This small molecule binds to this protein.
Small molecule (SMILES): CC(=O)N[C@@H]1[C@@H](O)[C@H](O)[C@@H](CO)O[C@H]1O

Sequence of chain 1.B:
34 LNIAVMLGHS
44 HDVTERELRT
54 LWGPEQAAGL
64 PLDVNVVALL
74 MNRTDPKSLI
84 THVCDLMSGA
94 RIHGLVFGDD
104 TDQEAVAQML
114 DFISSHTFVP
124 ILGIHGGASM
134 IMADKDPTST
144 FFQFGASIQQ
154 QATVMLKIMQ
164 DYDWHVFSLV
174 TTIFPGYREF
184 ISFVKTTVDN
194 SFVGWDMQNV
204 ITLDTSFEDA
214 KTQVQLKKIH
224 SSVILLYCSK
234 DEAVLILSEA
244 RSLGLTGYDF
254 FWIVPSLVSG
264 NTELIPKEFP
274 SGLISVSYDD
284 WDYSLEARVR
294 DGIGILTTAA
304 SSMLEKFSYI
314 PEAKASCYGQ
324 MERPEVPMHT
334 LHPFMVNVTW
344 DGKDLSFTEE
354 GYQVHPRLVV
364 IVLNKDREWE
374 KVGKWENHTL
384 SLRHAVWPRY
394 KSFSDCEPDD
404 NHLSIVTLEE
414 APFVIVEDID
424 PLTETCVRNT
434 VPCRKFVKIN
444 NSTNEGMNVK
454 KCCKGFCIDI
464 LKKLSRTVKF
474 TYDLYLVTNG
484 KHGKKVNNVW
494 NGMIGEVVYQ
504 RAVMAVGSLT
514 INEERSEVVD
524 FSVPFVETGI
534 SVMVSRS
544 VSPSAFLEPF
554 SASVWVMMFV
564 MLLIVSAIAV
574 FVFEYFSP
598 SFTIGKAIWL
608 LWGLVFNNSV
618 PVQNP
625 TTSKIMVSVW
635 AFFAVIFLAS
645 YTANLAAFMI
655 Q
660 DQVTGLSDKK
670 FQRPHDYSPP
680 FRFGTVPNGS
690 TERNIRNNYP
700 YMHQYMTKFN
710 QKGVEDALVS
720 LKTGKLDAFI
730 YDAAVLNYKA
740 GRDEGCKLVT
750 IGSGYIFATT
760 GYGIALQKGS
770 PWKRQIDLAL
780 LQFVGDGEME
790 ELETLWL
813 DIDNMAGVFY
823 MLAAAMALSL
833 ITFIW

Binding-site contacts:
Ligand atom C5 contacts residue PRO686 of chain 1.B at 4.0 Å (hydrophobic).
Ligand atom C1 contacts residue ASN687 of chain 1.B at 1.4 Å.
Ligand atom O6 contacts residue PRO686 of chain 1.B at 3.4 Å.
Ligand atom N2 contacts residue LYS487 of chain 1.B at 4.2 Å.
Ligand atom C7 contacts residue ASN687 of chain 1.B at 3.9 Å.
Ligand atom O5 contacts residue ASN687 of chain 1.B at 2.4 Å (h-bond).
Ligand atom O5 contacts residue PRO686 of chain 1.B at 3.4 Å.
Ligand atom O7 contacts residue LYS487 of chain 1.B at 3.2 Å (salt-bridge).
Ligand atom O6 contacts residue LYS711 of chain 1.B at 3.7 Å.
Ligand atom C6 contacts residue PRO686 of chain 1.B at 3.6 Å (hydrophobic).
Ligand atom C3 contacts residue ASN687 of chain 1.B at 3.8 Å.
Ligand atom N2 contacts residue ASN687 of chain 1.B at 2.9 Å (h-bond).
Ligand atom C5 contacts residue ASN687 of chain 1.B at 3.7 Å.
Ligand atom O6 contacts residue ASN687 of chain 1.B at 3.6 Å.
Ligand atom C4 contacts residue ASN687 of chain 1.B at 4.3 Å.
Ligand atom C6 contacts residue ASN687 of chain 1.B at 4.3 Å.
Ligand atom C7 contacts residue LYS487 of chain 1.B at 3.5 Å.
Ligand atom C1 contacts residue PRO686 of chain 1.B at 4.4 Å (hydrophobic).
Ligand atom C8 contacts residue LYS487 of chain 1.B at 3.7 Å.
Ligand atom C8 contacts residue VAL489 of chain 1.B at 4.1 Å (hydrophobic).
Ligand atom C2 contacts residue ASN687 of chain 1.B at 2.5 Å.